A small-molecule ligand and the protein it binds are described below.
Small molecule (SMILES): CC(=O)N[C@@H]1[C@@H](O)[C@H](O)[C@@H](CO)O[C@H]1O

Binding-site contacts:
Ligand atom C6 contacts residue LEU24 of chain 52.B at 4.5 Å (hydrophobic).
Ligand atom C5 contacts residue ASN69 of chain 52.B at 3.7 Å.
Ligand atom C5 contacts residue NAG1 of chain 52.R at 4.3 Å.
Ligand atom C2 contacts residue ASN69 of chain 52.B at 4.2 Å.
Ligand atom O1 contacts residue MET33 of chain 52.B at 3.9 Å.
Ligand atom C4 contacts residue NAG1 of chain 52.R at 3.2 Å.
Ligand atom C1 contacts residue VAL31 of chain 52.B at 4.3 Å (hydrophobic).
Ligand atom O1 contacts residue SER70 of chain 52.B at 4.2 Å.
Ligand atom O4 contacts residue NAG1 of chain 52.R at 3.0 Å.
Ligand atom C5 contacts residue VAL31 of chain 52.B at 4.2 Å (hydrophobic).
Ligand atom C4 contacts residue VAL31 of chain 52.B at 3.8 Å (hydrophobic).
Ligand atom C5 contacts residue MET33 of chain 52.B at 3.7 Å (hydrophobic).
Ligand atom C2 contacts residue VAL31 of chain 52.B at 4.0 Å (hydrophobic).
Ligand atom C3 contacts residue NAG1 of chain 52.R at 3.7 Å.
Ligand atom O5 contacts residue ASN69 of chain 52.B at 2.8 Å (h-bond).
Ligand atom C1 contacts residue ASN69 of chain 52.B at 2.7 Å.
Ligand atom O1 contacts residue VAL31 of chain 52.B at 3.4 Å (h-bond).
Ligand atom N2 contacts residue VAL31 of chain 52.B at 4.0 Å.
Ligand atom O3 contacts residue VAL31 of chain 52.B at 3.6 Å.
Ligand atom O5 contacts residue MET33 of chain 52.B at 4.2 Å.
Ligand atom C7 contacts residue SER70 of chain 52.B at 4.4 Å.
Ligand atom O1 contacts residue ASN69 of chain 52.B at 2.1 Å (h-bond).
Ligand atom O4 contacts residue VAL31 of chain 52.B at 3.3 Å.
Ligand atom N2 contacts residue ASN69 of chain 52.B at 4.3 Å.
Ligand atom C8 contacts residue ASN69 of chain 52.B at 3.4 Å.
Ligand atom C8 contacts residue ARG57 of chain 52.B at 4.2 Å.
Ligand atom C6 contacts residue NAG1 of chain 52.R at 4.3 Å.
Ligand atom C8 contacts residue SER70 of chain 52.B at 3.7 Å.
Ligand atom C6 contacts residue ASN69 of chain 52.B at 4.4 Å.
Ligand atom O6 contacts residue NAG1 of chain 52.R at 3.0 Å.
Ligand atom C6 contacts residue MET33 of chain 52.B at 3.5 Å (hydrophobic).
Ligand atom C7 contacts residue ASN69 of chain 52.B at 3.8 Å.
Ligand atom O3 contacts residue NAG1 of chain 52.R at 2.6 Å (h-bond).
Ligand atom C3 contacts residue VAL31 of chain 52.B at 3.0 Å (hydrophobic).
Ligand atom O7 contacts residue ASN69 of chain 52.B at 3.8 Å.

Sequence of chain 52.B:
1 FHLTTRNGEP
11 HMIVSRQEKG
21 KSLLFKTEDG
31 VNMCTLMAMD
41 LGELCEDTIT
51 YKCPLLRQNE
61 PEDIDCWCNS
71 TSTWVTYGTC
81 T